Binding-site contacts:
Ligand atom O7 contacts residue GLU309 of chain 1.G at 4.3 Å.
Ligand atom C7 contacts residue ASN308 of chain 1.G at 3.5 Å.
Ligand atom C4 contacts residue TRP364 of chain 1.G at 4.5 Å (hydrophobic).
Ligand atom O7 contacts residue ASN308 of chain 1.G at 3.5 Å (h-bond).
Ligand atom O5 contacts residue ASN308 of chain 1.G at 2.4 Å (h-bond).
Ligand atom O3 contacts residue TRP364 of chain 1.G at 4.2 Å.
Ligand atom C2 contacts residue TRP364 of chain 1.G at 4.1 Å (hydrophobic).
Ligand atom C3 contacts residue ASN308 of chain 1.G at 3.8 Å.
Ligand atom N2 contacts residue ASN308 of chain 1.G at 2.8 Å (h-bond).
Ligand atom C5 contacts residue ASN308 of chain 1.G at 3.7 Å.
Ligand atom O7 contacts residue TRP364 of chain 1.G at 3.6 Å.
Ligand atom C8 contacts residue GLU309 of chain 1.G at 3.9 Å.
Ligand atom C1 contacts residue ASN308 of chain 1.G at 1.4 Å.
Ligand atom C4 contacts residue ASN308 of chain 1.G at 4.2 Å.
Ligand atom C2 contacts residue ASN308 of chain 1.G at 2.5 Å.

Sequence of chain 1.G:
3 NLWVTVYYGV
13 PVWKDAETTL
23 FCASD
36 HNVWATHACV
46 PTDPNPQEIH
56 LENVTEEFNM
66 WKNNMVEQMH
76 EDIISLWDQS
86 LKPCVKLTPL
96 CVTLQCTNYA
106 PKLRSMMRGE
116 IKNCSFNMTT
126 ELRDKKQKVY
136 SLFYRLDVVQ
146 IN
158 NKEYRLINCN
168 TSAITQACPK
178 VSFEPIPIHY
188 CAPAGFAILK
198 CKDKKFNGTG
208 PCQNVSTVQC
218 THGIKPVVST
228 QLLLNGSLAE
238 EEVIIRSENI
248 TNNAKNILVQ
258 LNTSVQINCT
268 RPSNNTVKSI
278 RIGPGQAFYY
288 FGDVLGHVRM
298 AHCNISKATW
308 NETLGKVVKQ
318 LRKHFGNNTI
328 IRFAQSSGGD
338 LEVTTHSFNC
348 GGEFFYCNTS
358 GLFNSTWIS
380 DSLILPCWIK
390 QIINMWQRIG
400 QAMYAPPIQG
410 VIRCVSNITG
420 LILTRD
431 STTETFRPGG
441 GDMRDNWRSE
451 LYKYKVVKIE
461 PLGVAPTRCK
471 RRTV

This protein binds this small molecule.
Small molecule (SMILES): CC(=O)N[C@@H]1[C@@H](O)[C@H](O)[C@@H](CO)O[C@H]1O